Sequence of chain 1.H:
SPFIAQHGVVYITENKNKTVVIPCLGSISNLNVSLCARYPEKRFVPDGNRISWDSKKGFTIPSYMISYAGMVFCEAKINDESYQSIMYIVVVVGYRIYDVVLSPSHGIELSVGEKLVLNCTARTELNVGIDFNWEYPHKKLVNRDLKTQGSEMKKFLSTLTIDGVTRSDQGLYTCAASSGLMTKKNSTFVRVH

Binding-site contacts:
Ligand atom C4 contacts residue TYR71 of chain 1.H at 3.7 Å (hydrophobic).
Ligand atom O6 contacts residue TYR71 of chain 1.H at 3.2 Å (h-bond).
Ligand atom C5 contacts residue TYR71 of chain 1.H at 2.9 Å (hydrophobic).
Ligand atom O5 contacts residue TYR71 of chain 1.H at 3.5 Å.
Ligand atom C1 contacts residue LYS23 of chain 1.H at 3.7 Å.
Ligand atom O4 contacts residue TYR71 of chain 1.H at 3.7 Å.
Ligand atom N2 contacts residue ASN24 of chain 1.H at 3.2 Å (h-bond).
Ligand atom C1 contacts residue ASN24 of chain 1.H at 1.5 Å.
Ligand atom O6 contacts residue ARG57 of chain 1.H at 4.1 Å.
Ligand atom O5 contacts residue ASN24 of chain 1.H at 2.4 Å (h-bond).
Ligand atom C4 contacts residue ASN24 of chain 1.H at 4.3 Å.
Ligand atom C6 contacts residue TYR71 of chain 1.H at 3.2 Å (hydrophobic).
Ligand atom O3 contacts residue TYR71 of chain 1.H at 4.3 Å.
Ligand atom C7 contacts residue LYS23 of chain 1.H at 3.4 Å.
Ligand atom C2 contacts residue LYS23 of chain 1.H at 4.3 Å.
Ligand atom C2 contacts residue TYR71 of chain 1.H at 4.2 Å (hydrophobic).
Ligand atom C3 contacts residue ASN24 of chain 1.H at 3.9 Å.
Ligand atom N2 contacts residue LYS23 of chain 1.H at 3.6 Å.
Ligand atom C5 contacts residue ASN24 of chain 1.H at 3.6 Å.
Ligand atom N2 contacts residue TYR71 of chain 1.H at 3.9 Å.
Ligand atom C2 contacts residue ASN24 of chain 1.H at 2.8 Å.
Ligand atom C1 contacts residue TYR71 of chain 1.H at 3.4 Å (hydrophobic).
Ligand atom C6 contacts residue ASN24 of chain 1.H at 4.2 Å.
Ligand atom O7 contacts residue LYS23 of chain 1.H at 3.1 Å.
Ligand atom C7 contacts residue ASN24 of chain 1.H at 4.4 Å.
Ligand atom O6 contacts residue ASN24 of chain 1.H at 4.2 Å.
Ligand atom C8 contacts residue LYS23 of chain 1.H at 3.5 Å.
Ligand atom C3 contacts residue TYR71 of chain 1.H at 3.6 Å (hydrophobic).

The small molecule below binds the protein below.
Small molecule (SMILES): CC(=O)N[C@@H]1[C@@H](O)[C@H](O)[C@@H](CO)O[C@H]1O